This protein binds this small molecule.
Small molecule (SMILES): CC(=O)N[C@@H]1[C@@H](O)[C@H](O)[C@@H](CO)O[C@H]1O

Binding-site contacts:
Ligand atom C7 contacts residue ASN124 of chain 1.D at 3.5 Å.
Ligand atom C4 contacts residue ASN124 of chain 1.D at 4.2 Å.
Ligand atom C8 contacts residue ARG121 of chain 1.D at 4.3 Å.
Ligand atom O5 contacts residue ASN124 of chain 1.D at 2.2 Å (h-bond).
Ligand atom C5 contacts residue ASN124 of chain 1.D at 3.6 Å.
Ligand atom O7 contacts residue ARG121 of chain 1.D at 3.3 Å (salt-bridge).
Ligand atom C8 contacts residue ILE122 of chain 1.D at 4.1 Å (hydrophobic).
Ligand atom C1 contacts residue ASN124 of chain 1.D at 1.4 Å.
Ligand atom O7 contacts residue ASN124 of chain 1.D at 3.7 Å.
Ligand atom C8 contacts residue PRO123 of chain 1.D at 4.1 Å (hydrophobic).
Ligand atom O7 contacts residue ILE122 of chain 1.D at 4.4 Å.
Ligand atom C7 contacts residue ARG121 of chain 1.D at 4.4 Å.
Ligand atom C3 contacts residue ASN124 of chain 1.D at 3.8 Å.
Ligand atom N2 contacts residue ASN124 of chain 1.D at 3.0 Å (h-bond).
Ligand atom C2 contacts residue ASN124 of chain 1.D at 2.6 Å.

Sequence of chain 1.D:
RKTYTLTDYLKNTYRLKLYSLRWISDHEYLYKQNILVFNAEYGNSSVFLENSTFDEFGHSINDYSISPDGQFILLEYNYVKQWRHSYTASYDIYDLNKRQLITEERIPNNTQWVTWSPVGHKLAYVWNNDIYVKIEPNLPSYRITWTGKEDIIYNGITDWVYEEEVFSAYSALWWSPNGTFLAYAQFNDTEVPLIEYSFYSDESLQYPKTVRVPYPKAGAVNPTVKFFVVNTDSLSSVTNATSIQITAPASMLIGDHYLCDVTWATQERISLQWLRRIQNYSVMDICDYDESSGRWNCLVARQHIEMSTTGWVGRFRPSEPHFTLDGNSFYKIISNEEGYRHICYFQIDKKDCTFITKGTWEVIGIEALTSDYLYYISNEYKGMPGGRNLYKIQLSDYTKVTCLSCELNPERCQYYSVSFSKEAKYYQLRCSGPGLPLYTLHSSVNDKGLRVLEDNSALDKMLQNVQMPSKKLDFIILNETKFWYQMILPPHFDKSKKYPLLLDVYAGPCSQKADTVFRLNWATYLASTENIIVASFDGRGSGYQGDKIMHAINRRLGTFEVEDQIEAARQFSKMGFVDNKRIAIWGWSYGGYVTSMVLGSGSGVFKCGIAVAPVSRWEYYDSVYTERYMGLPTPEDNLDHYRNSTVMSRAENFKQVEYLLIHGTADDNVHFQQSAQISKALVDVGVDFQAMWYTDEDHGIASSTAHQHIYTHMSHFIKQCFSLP